Binding-site contacts:
Ligand atom O2P contacts residue GLY434 of chain 1.E at 2.9 Å (h-bond).
Ligand atom O5 contacts residue LEU347 of chain 1.E at 3.7 Å.
Ligand atom C1 contacts residue ARG405 of chain 1.E at 3.8 Å.
Ligand atom O1P contacts residue ARG405 of chain 1.E at 2.7 Å (salt-bridge).
Ligand atom O5P contacts residue SER435 of chain 1.E at 2.9 Å (h-bond).
Ligand atom P1 contacts residue ARG405 of chain 1.E at 3.6 Å.
Ligand atom O4P contacts residue THR348 of chain 1.E at 2.6 Å (h-bond).
Ligand atom C6 contacts residue LEU347 of chain 1.E at 3.5 Å (hydrophobic).
Ligand atom O2P contacts residue PRO433 of chain 1.E at 3.8 Å.
Ligand atom O6P contacts residue GLY436 of chain 1.E at 2.8 Å (h-bond).
Ligand atom O3P contacts residue TRP398 of chain 1.E at 2.7 Å (h-bond).
Ligand atom C6 contacts residue THR438 of chain 1.E at 3.5 Å.
Ligand atom O4 contacts residue TYR437 of chain 1.E at 2.9 Å (h-bond).
Ligand atom P2 contacts residue THR349 of chain 1.E at 3.6 Å.
Ligand atom C5 contacts residue GLY434 of chain 1.E at 3.5 Å.
Ligand atom O6P contacts residue SER435 of chain 1.E at 3.2 Å (h-bond).
Ligand atom C6 contacts residue SER353 of chain 1.E at 3.8 Å.
Ligand atom O5P contacts residue THR350 of chain 1.E at 2.7 Å (h-bond).
Ligand atom P2 contacts residue SER435 of chain 1.E at 3.6 Å.
Ligand atom P2 contacts residue THR348 of chain 1.E at 3.5 Å.
Ligand atom C4 contacts residue GLY434 of chain 1.E at 3.3 Å.
Ligand atom O1 contacts residue GLY434 of chain 1.E at 3.8 Å.
Ligand atom O6 contacts residue THR349 of chain 1.E at 3.1 Å (h-bond).
Ligand atom O3 contacts residue TRP398 of chain 1.E at 3.6 Å.
Ligand atom O3 contacts residue ARG432 of chain 1.E at 2.8 Å (salt-bridge).
Ligand atom O4 contacts residue GLY434 of chain 1.E at 2.5 Å (h-bond).
Ligand atom O2 contacts residue GLY430 of chain 1.E at 3.5 Å (h-bond).
Ligand atom O3P contacts residue ARG405 of chain 1.E at 2.8 Å (salt-bridge).
Ligand atom O4P contacts residue SER353 of chain 1.E at 2.6 Å (h-bond).
Ligand atom O5P contacts residue THR349 of chain 1.E at 3.3 Å (h-bond).
Ligand atom P2 contacts residue SER353 of chain 1.E at 3.6 Å.
Ligand atom O2 contacts residue LEU347 of chain 1.E at 3.4 Å.
Ligand atom O6 contacts residue THR348 of chain 1.E at 3.6 Å.
Ligand atom O3 contacts residue GLY430 of chain 1.E at 3.1 Å.
Ligand atom O4 contacts residue THR438 of chain 1.E at 3.5 Å (h-bond).
Ligand atom O4 contacts residue GLY436 of chain 1.E at 3.8 Å.
Ligand atom C3 contacts residue ARG432 of chain 1.E at 3.3 Å.
Ligand atom O6P contacts residue SER353 of chain 1.E at 3.6 Å.
Ligand atom O5P contacts residue THR348 of chain 1.E at 3.6 Å (h-bond).
Ligand atom C3 contacts residue GLY434 of chain 1.E at 3.5 Å.

Sequence of chain 1.E:
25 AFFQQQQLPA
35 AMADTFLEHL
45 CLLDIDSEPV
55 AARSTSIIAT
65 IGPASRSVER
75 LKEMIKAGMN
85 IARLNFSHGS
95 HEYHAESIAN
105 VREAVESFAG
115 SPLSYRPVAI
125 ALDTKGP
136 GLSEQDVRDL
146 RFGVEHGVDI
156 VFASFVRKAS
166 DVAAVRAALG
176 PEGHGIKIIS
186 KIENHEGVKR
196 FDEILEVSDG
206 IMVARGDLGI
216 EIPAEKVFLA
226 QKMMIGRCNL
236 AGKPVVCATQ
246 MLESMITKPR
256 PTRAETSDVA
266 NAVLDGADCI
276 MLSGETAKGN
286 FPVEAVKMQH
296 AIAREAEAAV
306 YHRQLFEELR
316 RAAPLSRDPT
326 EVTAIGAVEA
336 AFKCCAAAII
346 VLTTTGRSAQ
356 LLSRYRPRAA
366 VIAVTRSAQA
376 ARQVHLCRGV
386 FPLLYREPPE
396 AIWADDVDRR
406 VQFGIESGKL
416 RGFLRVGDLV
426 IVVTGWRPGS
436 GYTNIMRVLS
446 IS

The protein below binds the small molecule below.
Small molecule (SMILES): O=P(O)(O)OC[C@H]1O[C@](O)(COP(=O)(O)O)[C@@H](O)[C@@H]1O